Sequence of chain 1.J:
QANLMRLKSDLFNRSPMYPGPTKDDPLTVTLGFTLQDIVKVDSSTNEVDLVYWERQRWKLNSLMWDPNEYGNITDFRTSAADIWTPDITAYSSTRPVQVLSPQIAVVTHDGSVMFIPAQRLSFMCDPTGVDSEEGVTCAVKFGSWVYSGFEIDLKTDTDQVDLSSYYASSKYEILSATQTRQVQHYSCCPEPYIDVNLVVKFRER

The small molecule below binds the protein below.
Small molecule (SMILES): CC(=O)N[C@@H]1[C@@H](O)[C@H](O)[C@@H](CO)O[C@H]1O

Binding-site contacts:
Ligand atom N2 contacts residue ASN68 of chain 1.J at 4.5 Å.
Ligand atom C2 contacts residue ASN72 of chain 1.J at 2.8 Å.
Ligand atom C3 contacts residue ASN72 of chain 1.J at 3.8 Å.
Ligand atom O5 contacts residue ASN72 of chain 1.J at 2.3 Å (h-bond).
Ligand atom C8 contacts residue ASN72 of chain 1.J at 4.3 Å.
Ligand atom C8 contacts residue ASN68 of chain 1.J at 3.9 Å.
Ligand atom C7 contacts residue ASN72 of chain 1.J at 4.0 Å.
Ligand atom C4 contacts residue ASN72 of chain 1.J at 4.1 Å.
Ligand atom C5 contacts residue ASN72 of chain 1.J at 3.4 Å.
Ligand atom C1 contacts residue ASN72 of chain 1.J at 1.4 Å.
Ligand atom C7 contacts residue ASN68 of chain 1.J at 4.3 Å.
Ligand atom N2 contacts residue ASN72 of chain 1.J at 2.9 Å (h-bond).